Binding-site contacts:
Ligand atom C2 contacts residue ASN773 of chain 1.B at 2.4 Å.
Ligand atom C5 contacts residue ASN773 of chain 1.B at 3.7 Å.
Ligand atom O7 contacts residue ASN773 of chain 1.B at 3.6 Å.
Ligand atom C1 contacts residue SER771 of chain 1.B at 3.6 Å.
Ligand atom C7 contacts residue SER771 of chain 1.B at 4.2 Å.
Ligand atom O5 contacts residue SER771 of chain 1.B at 4.2 Å.
Ligand atom C1 contacts residue ASN773 of chain 1.B at 1.4 Å.
Ligand atom O7 contacts residue SER771 of chain 1.B at 3.3 Å (h-bond).
Ligand atom C3 contacts residue ASN773 of chain 1.B at 3.8 Å.
Ligand atom N2 contacts residue ASN773 of chain 1.B at 2.8 Å (h-bond).
Ligand atom C6 contacts residue GLN753 of chain 1.B at 4.2 Å.
Ligand atom C4 contacts residue ASN773 of chain 1.B at 4.2 Å.
Ligand atom O7 contacts residue TYR770 of chain 1.B at 4.1 Å.
Ligand atom C7 contacts residue ASN773 of chain 1.B at 3.4 Å.
Ligand atom C8 contacts residue ASN773 of chain 1.B at 4.5 Å.
Ligand atom O5 contacts residue ASN773 of chain 1.B at 2.4 Å (h-bond).

The small molecule below binds the protein below.
Small molecule (SMILES): CC(=O)N[C@@H]1[C@@H](O)[C@H](O)[C@@H](CO)O[C@H]1O

Sequence of chain 1.B:
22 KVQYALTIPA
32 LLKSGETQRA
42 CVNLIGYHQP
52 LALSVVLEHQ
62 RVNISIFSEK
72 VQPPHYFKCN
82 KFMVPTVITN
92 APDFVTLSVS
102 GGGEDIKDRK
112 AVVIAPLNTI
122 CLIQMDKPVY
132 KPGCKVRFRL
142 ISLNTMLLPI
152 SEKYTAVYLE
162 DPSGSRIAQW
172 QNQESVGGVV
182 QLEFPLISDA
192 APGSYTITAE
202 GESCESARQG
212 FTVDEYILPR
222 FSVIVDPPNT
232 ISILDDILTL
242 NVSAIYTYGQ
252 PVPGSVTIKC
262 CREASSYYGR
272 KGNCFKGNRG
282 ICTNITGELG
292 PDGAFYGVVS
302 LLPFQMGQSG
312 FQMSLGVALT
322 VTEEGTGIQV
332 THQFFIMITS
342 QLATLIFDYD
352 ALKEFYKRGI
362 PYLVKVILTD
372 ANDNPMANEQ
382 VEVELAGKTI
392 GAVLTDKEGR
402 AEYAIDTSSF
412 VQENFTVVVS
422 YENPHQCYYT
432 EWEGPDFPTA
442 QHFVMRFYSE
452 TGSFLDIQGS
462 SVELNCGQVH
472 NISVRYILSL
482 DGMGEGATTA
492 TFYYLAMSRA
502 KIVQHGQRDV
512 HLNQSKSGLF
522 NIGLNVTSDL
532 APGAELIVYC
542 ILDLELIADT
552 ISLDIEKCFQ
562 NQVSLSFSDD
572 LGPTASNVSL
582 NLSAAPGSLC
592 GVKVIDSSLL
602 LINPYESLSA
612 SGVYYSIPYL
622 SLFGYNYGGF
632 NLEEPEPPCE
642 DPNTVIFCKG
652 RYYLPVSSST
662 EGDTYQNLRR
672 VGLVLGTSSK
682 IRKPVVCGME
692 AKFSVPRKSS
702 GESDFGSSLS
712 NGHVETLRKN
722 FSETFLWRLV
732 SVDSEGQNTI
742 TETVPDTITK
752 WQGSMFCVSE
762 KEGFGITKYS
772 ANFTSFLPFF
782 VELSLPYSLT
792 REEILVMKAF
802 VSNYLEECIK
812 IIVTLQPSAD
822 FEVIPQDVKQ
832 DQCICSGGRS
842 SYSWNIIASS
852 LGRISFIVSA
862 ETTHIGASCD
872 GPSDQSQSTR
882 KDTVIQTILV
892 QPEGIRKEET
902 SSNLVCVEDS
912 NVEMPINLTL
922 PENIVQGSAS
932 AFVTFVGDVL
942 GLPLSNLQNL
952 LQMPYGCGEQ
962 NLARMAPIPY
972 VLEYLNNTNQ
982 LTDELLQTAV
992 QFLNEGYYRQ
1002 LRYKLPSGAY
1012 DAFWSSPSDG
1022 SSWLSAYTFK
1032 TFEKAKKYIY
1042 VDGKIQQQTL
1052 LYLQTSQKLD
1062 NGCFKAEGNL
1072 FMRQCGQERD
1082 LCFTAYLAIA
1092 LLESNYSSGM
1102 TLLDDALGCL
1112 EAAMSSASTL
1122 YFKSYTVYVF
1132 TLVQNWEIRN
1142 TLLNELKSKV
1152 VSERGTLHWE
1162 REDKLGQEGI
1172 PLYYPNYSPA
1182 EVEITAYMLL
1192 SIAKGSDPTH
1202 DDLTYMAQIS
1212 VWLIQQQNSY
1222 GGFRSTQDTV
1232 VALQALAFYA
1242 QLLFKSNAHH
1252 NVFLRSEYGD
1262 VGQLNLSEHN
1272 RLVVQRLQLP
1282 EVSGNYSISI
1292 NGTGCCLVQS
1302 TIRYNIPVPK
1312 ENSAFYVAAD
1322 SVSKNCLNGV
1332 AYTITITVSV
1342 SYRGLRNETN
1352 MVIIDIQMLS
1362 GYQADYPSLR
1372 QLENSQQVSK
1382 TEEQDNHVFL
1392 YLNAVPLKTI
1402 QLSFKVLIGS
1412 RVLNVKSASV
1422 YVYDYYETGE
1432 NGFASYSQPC